Sequence of chain 1.A:
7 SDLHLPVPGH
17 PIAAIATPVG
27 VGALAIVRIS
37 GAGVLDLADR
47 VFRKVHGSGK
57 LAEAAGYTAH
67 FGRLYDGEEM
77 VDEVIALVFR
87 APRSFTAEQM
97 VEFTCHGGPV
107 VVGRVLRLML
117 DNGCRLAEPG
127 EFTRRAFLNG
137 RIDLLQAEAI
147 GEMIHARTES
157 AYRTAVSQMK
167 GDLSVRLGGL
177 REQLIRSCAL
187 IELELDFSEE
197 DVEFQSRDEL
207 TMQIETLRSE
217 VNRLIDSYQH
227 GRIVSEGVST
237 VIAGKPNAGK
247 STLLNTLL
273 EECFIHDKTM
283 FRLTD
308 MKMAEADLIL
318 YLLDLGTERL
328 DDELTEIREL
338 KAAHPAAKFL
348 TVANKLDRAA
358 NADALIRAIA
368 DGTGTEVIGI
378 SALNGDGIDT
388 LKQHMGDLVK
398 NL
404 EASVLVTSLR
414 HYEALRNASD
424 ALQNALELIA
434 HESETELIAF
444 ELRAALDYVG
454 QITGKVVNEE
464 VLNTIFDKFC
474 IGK

A protein and the small-molecule ligand that binds it are described below.
Small molecule (SMILES): Nc1nc2c(ncn2[C@@H]2O[C@H](CO[P](=O)(O)O[P](=O)(O)CP(=O)(O)O)[C@@H](O)[C@H]2O)c(=O)[nH]1

Binding-site contacts:
Ligand atom O2B contacts residue LYS246 of chain 1.A at 3.5 Å (salt-bridge).
Ligand atom O3A contacts residue LYS246 of chain 1.A at 3.4 Å (salt-bridge).
Ligand atom C5' contacts residue ASN243 of chain 1.A at 3.5 Å.
Ligand atom C5 contacts residue LYS352 of chain 1.A at 3.6 Å.
Ligand atom PB contacts residue LYS246 of chain 1.A at 3.6 Å.
Ligand atom O1B contacts residue GLY245 of chain 1.A at 3.4 Å (h-bond).
Ligand atom N1 contacts residue ASP354 of chain 1.A at 3.0 Å (salt-bridge).
Ligand atom O2G contacts residue LYS241 of chain 1.A at 3.6 Å (salt-bridge).
Ligand atom O2B contacts residue SER247 of chain 1.A at 2.8 Å (h-bond).
Ligand atom O6 contacts residue ALA379 of chain 1.A at 2.6 Å (h-bond).
Ligand atom O4' contacts residue LYS352 of chain 1.A at 3.1 Å (salt-bridge).
Ligand atom N9 contacts residue LYS352 of chain 1.A at 3.6 Å.
Ligand atom N3 contacts residue LEU380 of chain 1.A at 3.5 Å.
Ligand atom O1A contacts residue GLY245 of chain 1.A at 3.4 Å.
Ligand atom C3B contacts residue ASN243 of chain 1.A at 3.6 Å.
Ligand atom N7 contacts residue THR248 of chain 1.A at 3.3 Å (h-bond).
Ligand atom O6 contacts residue ASN351 of chain 1.A at 3.3 Å (h-bond).
Ligand atom O6 contacts residue LEU380 of chain 1.A at 3.1 Å (h-bond).
Ligand atom O2A contacts residue SER247 of chain 1.A at 3.4 Å.
Ligand atom N2 contacts residue ASP354 of chain 1.A at 2.9 Å (salt-bridge).
Ligand atom N1 contacts residue LYS352 of chain 1.A at 3.6 Å.
Ligand atom O2A contacts residue MG1 of chain 1.E at 3.6 Å.
Ligand atom O1B contacts residue ASN243 of chain 1.A at 3.5 Å (h-bond).
Ligand atom O1G contacts residue MG1 of chain 1.E at 2.2 Å.
Ligand atom PB contacts residue MG1 of chain 1.E at 3.3 Å.
Ligand atom O3A contacts residue GLY245 of chain 1.A at 3.2 Å.
Ligand atom C3B contacts residue MG1 of chain 1.E at 3.5 Å.
Ligand atom C2 contacts residue ASP354 of chain 1.A at 3.4 Å.
Ligand atom O2G contacts residue PRO242 of chain 1.A at 3.5 Å.
Ligand atom O2B contacts residue MG1 of chain 1.E at 2.1 Å.
Ligand atom O1B contacts residue ALA244 of chain 1.A at 3.3 Å (h-bond).
Ligand atom O1A contacts residue THR248 of chain 1.A at 2.5 Å (h-bond).
Ligand atom C8 contacts residue THR248 of chain 1.A at 3.4 Å.
Ligand atom C6 contacts residue LYS352 of chain 1.A at 3.5 Å.
Ligand atom O1B contacts residue LYS246 of chain 1.A at 3.3 Å (salt-bridge).
Ligand atom O6 contacts residue SER378 of chain 1.A at 3.4 Å.
Ligand atom PG contacts residue MG1 of chain 1.E at 3.3 Å.
Ligand atom O2G contacts residue ASN243 of chain 1.A at 3.3 Å (h-bond).
Ligand atom C2 contacts residue LEU380 of chain 1.A at 3.6 Å (hydrophobic).
Ligand atom O1B contacts residue LYS241 of chain 1.A at 3.7 Å.